The small molecule below binds the protein below.
Small molecule (SMILES): CC(=O)N[C@H]1[C@H](O[C@H]2[C@H](O)[C@@H](NC(C)=O)CO[C@@H]2CO)O[C@H](CO)[C@@H](O)[C@@H]1O

Sequence of chain 54.M:
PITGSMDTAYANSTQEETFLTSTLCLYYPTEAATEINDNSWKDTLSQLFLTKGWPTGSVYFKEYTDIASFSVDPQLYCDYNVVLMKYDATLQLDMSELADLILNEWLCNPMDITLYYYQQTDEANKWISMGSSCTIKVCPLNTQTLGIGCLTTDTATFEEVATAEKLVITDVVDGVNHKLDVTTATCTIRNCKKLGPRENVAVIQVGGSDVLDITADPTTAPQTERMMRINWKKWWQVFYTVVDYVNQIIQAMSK

Binding-site contacts:
Ligand atom C2 contacts residue ASN12 of chain 54.M at 3.3 Å.
Ligand atom O5 contacts residue ASN12 of chain 54.M at 2.8 Å (h-bond).
Ligand atom C5 contacts residue ASN12 of chain 54.M at 4.2 Å.
Ligand atom O7 contacts residue ASN12 of chain 54.M at 3.6 Å.
Ligand atom N2 contacts residue ASN12 of chain 54.M at 3.8 Å.
Ligand atom C7 contacts residue ASN12 of chain 54.M at 3.9 Å.
Ligand atom C1 contacts residue ASN12 of chain 54.M at 2.2 Å.